A small-molecule ligand and the protein it binds are described below.
Small molecule (SMILES): Nc1nc2c(c(=O)[nH]1)N[C@@H](/C(S)=C(/S)[C@H](O)CO[P](=O)(O)O[P](=O)(O)OC[C@H]1O[C@@H](n3cnc4c(=O)[nH]c(N)nc43)[C@H](O)[C@@H]1O)C=N2

Binding-site contacts:
Ligand atom N16 contacts residue GLN1057 of chain 1.B at 2.5 Å (h-bond).
Ligand atom O11 contacts residue HIS923 of chain 1.B at 3.2 Å.
Ligand atom S12 contacts residue MD11 of chain 1.DA at 2.5 Å (h-bond).
Ligand atom C13 contacts residue HIS273 of chain 1.B at 3.3 Å.
Ligand atom S12 contacts residue HIS923 of chain 1.B at 2.9 Å (h-bond).
Ligand atom C8 contacts residue GLN925 of chain 1.B at 3.2 Å.
Ligand atom S13 contacts residue LYS917 of chain 1.B at 2.9 Å (salt-bridge).
Ligand atom N15 contacts residue LYS917 of chain 1.B at 3.1 Å (salt-bridge).
Ligand atom N2 contacts residue THR680 of chain 1.B at 3.2 Å.
Ligand atom C17 contacts residue THR915 of chain 1.B at 3.3 Å.
Ligand atom O2A contacts residue ASN659 of chain 1.B at 3.1 Å (h-bond).
Ligand atom N16 contacts residue THR915 of chain 1.B at 3.3 Å (h-bond).
Ligand atom O11 contacts residue HIS1020 of chain 1.B at 2.6 Å (h-bond).
Ligand atom N17 contacts residue THR915 of chain 1.B at 2.4 Å (h-bond).
Ligand atom C1' contacts residue ASP681 of chain 1.B at 3.1 Å.
Ligand atom O2' contacts residue ASP681 of chain 1.B at 3.0 Å (salt-bridge).
Ligand atom S13 contacts residue HIS273 of chain 1.B at 3.0 Å (h-bond).
Ligand atom N18 contacts residue HIS1020 of chain 1.B at 3.3 Å.
Ligand atom N8 contacts residue LYS661 of chain 1.B at 3.1 Å.
Ligand atom O1A contacts residue VAL922 of chain 1.B at 3.1 Å (h-bond).
Ligand atom O3A contacts residue HIS273 of chain 1.B at 2.9 Å (h-bond).
Ligand atom C5 contacts residue ASN653 of chain 1.B at 3.2 Å.
Ligand atom C4 contacts residue ASN653 of chain 1.B at 3.1 Å.
Ligand atom C20 contacts residue HIS1020 of chain 1.B at 3.1 Å.
Ligand atom N18 contacts residue GLN1057 of chain 1.B at 2.9 Å (h-bond).
Ligand atom N2 contacts residue ASP734 of chain 1.B at 3.0 Å (salt-bridge).
Ligand atom C2' contacts residue GLN925 of chain 1.B at 3.2 Å.
Ligand atom O1B contacts residue ASN659 of chain 1.B at 2.9 Å (h-bond).
Ligand atom O14 contacts residue THR915 of chain 1.B at 2.8 Å (h-bond).
Ligand atom S13 contacts residue MD11 of chain 1.DA at 3.2 Å (h-bond).
Ligand atom O3' contacts residue ASP681 of chain 1.B at 2.8 Å (salt-bridge).
Ligand atom C14 contacts residue HIS273 of chain 1.B at 3.1 Å.
Ligand atom O1A contacts residue GLN925 of chain 1.B at 3.3 Å.
Ligand atom C17 contacts residue PRO1098 of chain 1.B at 3.3 Å (hydrophobic).
Ligand atom C10 contacts residue HIS923 of chain 1.B at 3.3 Å.
Ligand atom O1B contacts residue ASN655 of chain 1.B at 3.1 Å (h-bond).
Ligand atom O2B contacts residue VAL654 of chain 1.B at 3.0 Å.
Ligand atom S13 contacts residue ASP275 of chain 1.B at 2.5 Å (salt-bridge).
Ligand atom O3B contacts residue HIS923 of chain 1.B at 3.1 Å.
Ligand atom N1 contacts residue ASP734 of chain 1.B at 3.3 Å (salt-bridge).

Sequence of chain 1.B:
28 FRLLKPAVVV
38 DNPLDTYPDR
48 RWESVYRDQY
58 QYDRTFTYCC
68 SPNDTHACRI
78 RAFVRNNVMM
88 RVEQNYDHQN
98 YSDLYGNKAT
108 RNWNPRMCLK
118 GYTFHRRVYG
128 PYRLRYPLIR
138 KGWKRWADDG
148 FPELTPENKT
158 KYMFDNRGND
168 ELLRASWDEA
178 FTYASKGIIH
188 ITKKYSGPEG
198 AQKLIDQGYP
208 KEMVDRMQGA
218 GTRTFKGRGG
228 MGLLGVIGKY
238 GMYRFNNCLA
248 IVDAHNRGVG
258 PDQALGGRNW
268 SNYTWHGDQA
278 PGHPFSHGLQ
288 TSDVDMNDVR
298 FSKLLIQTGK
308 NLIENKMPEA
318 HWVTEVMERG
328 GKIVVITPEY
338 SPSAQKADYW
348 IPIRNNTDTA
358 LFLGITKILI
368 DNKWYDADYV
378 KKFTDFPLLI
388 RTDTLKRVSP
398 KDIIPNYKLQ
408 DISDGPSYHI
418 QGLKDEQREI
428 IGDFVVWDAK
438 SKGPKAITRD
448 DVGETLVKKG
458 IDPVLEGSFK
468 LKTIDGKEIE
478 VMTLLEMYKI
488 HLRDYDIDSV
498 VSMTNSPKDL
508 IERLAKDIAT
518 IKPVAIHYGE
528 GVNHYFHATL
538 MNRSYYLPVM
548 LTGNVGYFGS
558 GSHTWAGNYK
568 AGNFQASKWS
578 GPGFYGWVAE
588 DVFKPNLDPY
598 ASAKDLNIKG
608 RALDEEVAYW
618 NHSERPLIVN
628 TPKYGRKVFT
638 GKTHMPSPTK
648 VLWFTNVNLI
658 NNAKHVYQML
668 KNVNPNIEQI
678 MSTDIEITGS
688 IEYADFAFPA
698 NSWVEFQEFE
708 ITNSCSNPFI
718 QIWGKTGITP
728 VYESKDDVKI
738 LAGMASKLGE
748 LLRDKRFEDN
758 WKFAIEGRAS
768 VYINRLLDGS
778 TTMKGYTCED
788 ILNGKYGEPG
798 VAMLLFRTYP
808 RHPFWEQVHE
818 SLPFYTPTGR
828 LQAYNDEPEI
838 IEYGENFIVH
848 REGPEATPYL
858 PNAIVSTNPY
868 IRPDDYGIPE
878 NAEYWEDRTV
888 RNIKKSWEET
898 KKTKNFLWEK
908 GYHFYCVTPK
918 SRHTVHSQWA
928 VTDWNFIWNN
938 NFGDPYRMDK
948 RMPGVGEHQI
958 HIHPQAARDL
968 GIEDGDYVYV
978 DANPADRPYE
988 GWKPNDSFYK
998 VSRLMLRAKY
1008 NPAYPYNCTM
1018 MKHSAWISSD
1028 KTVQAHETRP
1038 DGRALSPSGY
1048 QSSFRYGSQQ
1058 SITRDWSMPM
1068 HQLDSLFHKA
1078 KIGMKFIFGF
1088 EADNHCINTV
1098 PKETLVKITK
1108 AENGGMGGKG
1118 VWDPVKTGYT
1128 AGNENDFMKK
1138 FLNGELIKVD